Binding-site contacts:
Ligand atom CE2 contacts residue PHE177 of chain 1.A at 3.6 Å (hydrophobic).
Ligand atom C5M contacts residue ARG275 of chain 1.A at 3.8 Å.
Ligand atom O3B contacts residue ARG41 of chain 1.A at 3.6 Å.
Ligand atom C1' contacts residue TYR258 of chain 1.A at 3.9 Å (hydrophobic).
Ligand atom O3A contacts residue THR278 of chain 1.A at 3.3 Å.
Ligand atom C4 contacts residue TYR258 of chain 1.A at 3.6 Å (hydrophobic).
Ligand atom O1B contacts residue ARG41 of chain 1.A at 3.4 Å (salt-bridge).
Ligand atom PB contacts residue ARG41 of chain 1.A at 3.4 Å.
Ligand atom CD2 contacts residue NAP1 of chain 1.E at 3.1 Å.
Ligand atom O2A contacts residue THR278 of chain 1.A at 2.6 Å (h-bond).
Ligand atom O3B contacts residue THR278 of chain 1.A at 3.9 Å.
Ligand atom O3B contacts residue NAP1 of chain 1.E at 2.9 Å (h-bond).
Ligand atom N3 contacts residue TYR258 of chain 1.A at 3.5 Å.
Ligand atom C2 contacts residue TYR258 of chain 1.A at 3.4 Å (hydrophobic).
Ligand atom CD1 contacts residue NAP1 of chain 1.E at 3.0 Å.
Ligand atom O2A contacts residue ASN260 of chain 1.A at 3.9 Å.
Ligand atom O4 contacts residue TYR258 of chain 1.A at 3.8 Å.
Ligand atom CE2 contacts residue NAP1 of chain 1.E at 3.1 Å.
Ligand atom CD1 contacts residue ARG41 of chain 1.A at 3.8 Å.
Ligand atom C5 contacts residue TYR258 of chain 1.A at 3.5 Å (hydrophobic).
Ligand atom CG contacts residue NAP1 of chain 1.E at 3.0 Å.
Ligand atom C6 contacts residue TYR258 of chain 1.A at 3.2 Å (hydrophobic).
Ligand atom O1B contacts residue ARG42 of chain 1.A at 2.8 Å (salt-bridge).
Ligand atom O1B contacts residue THR278 of chain 1.A at 3.6 Å.
Ligand atom CD2 contacts residue PHE177 of chain 1.A at 3.6 Å (hydrophobic).
Ligand atom O2 contacts residue TYR258 of chain 1.A at 3.9 Å.
Ligand atom CE1 contacts residue NAP1 of chain 1.E at 3.5 Å.
Ligand atom PA contacts residue TYR258 of chain 1.A at 3.6 Å.
Ligand atom O4' contacts residue TYR258 of chain 1.A at 3.3 Å.
Ligand atom PA contacts residue THR278 of chain 1.A at 3.5 Å.
Ligand atom CZ contacts residue ILE179 of chain 1.A at 3.9 Å (hydrophobic).
Ligand atom O4' contacts residue ILE179 of chain 1.A at 3.8 Å.
Ligand atom N1 contacts residue TYR258 of chain 1.A at 3.3 Å.
Ligand atom C5M contacts residue TYR258 of chain 1.A at 3.6 Å (hydrophobic).
Ligand atom O2A contacts residue TYR258 of chain 1.A at 2.4 Å (h-bond).
Ligand atom O2B contacts residue ARG41 of chain 1.A at 2.6 Å (salt-bridge).
Ligand atom O2A contacts residue PHE177 of chain 1.A at 3.7 Å.
Ligand atom C4' contacts residue ILE179 of chain 1.A at 3.7 Å (hydrophobic).
Ligand atom CZ contacts residue NAP1 of chain 1.E at 3.3 Å.
Ligand atom O2 contacts residue PRO180 of chain 1.A at 3.5 Å.

A small-molecule ligand and the protein it binds are described below.
Small molecule (SMILES): Cc1cn([C@H]2C[C@H](O)[C@@H](CO[P](=O)(O)O[P](=O)(O)Oc3ccccc3)O2)c(=O)[nH]c1=O

Sequence of chain 1.A:
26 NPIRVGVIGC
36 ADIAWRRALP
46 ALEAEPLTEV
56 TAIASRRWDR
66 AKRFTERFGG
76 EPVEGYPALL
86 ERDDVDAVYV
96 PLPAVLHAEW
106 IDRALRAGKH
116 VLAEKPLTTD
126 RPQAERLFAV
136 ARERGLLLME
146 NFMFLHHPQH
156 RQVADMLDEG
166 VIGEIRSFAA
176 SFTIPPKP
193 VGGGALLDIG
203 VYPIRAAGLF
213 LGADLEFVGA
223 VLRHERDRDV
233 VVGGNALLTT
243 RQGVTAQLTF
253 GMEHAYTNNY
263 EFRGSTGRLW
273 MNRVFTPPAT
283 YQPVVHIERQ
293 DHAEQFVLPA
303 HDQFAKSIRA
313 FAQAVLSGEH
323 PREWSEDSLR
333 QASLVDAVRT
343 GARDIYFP